This protein binds this small molecule.
Small molecule (SMILES): O=C(Nc1cncc2ccccc12)[C@@H]1CCNc2ccc(Cl)cc21

Sequence of chain 2.A:
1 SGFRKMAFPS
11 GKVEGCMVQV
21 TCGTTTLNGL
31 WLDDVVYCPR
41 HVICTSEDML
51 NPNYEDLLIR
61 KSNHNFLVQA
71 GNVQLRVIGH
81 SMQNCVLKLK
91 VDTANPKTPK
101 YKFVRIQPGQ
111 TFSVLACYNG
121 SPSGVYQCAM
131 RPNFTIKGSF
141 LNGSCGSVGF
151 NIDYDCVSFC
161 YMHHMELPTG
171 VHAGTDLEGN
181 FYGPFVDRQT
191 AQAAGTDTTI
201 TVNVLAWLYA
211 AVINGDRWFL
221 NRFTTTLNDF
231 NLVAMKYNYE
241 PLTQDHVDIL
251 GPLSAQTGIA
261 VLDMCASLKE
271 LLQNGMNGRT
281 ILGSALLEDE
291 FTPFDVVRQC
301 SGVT

Sequence of chain 1.A:
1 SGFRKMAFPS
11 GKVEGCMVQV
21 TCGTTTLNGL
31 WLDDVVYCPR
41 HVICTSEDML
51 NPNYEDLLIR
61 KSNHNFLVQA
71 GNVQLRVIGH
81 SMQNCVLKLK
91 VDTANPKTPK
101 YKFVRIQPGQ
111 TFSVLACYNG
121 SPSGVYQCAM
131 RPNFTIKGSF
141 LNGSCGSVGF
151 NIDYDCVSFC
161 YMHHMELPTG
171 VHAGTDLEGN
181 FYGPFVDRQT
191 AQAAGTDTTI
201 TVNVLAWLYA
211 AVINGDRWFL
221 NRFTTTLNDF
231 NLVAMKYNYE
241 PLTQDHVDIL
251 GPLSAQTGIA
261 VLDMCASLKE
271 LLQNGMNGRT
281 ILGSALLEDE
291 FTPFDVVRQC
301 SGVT

Binding-site contacts:
Ligand atom N2 contacts residue SER144 of chain 2.A at 3.7 Å.
Ligand atom C12 contacts residue ASN142 of chain 2.A at 3.6 Å.
Ligand atom C1 contacts residue ARG188 of chain 2.A at 3.8 Å.
Ligand atom N2 contacts residue GLU166 of chain 2.A at 3.8 Å.
Ligand atom C11 contacts residue ASN142 of chain 2.A at 3.8 Å.
Ligand atom C10 contacts residue PHE140 of chain 2.A at 3.2 Å (hydrophobic).
Ligand atom C18 contacts residue MET165 of chain 2.A at 3.7 Å (hydrophobic).
Ligand atom C9 contacts residue CYS145 of chain 2.A at 3.8 Å (hydrophobic).
Ligand atom C18 contacts residue HIS41 of chain 2.A at 3.5 Å.
Ligand atom CL contacts residue HIS41 of chain 2.A at 3.3 Å.
Ligand atom C15 contacts residue ASN142 of chain 2.A at 3.6 Å.
Ligand atom C contacts residue HIS164 of chain 2.A at 3.8 Å.
Ligand atom C9 contacts residue GLU166 of chain 2.A at 3.9 Å.
Ligand atom CL contacts residue MET165 of chain 2.A at 3.7 Å.
Ligand atom O contacts residue MET165 of chain 2.A at 3.5 Å.
Ligand atom N2 contacts residue HIS163 of chain 2.A at 2.9 Å (h-bond).
Ligand atom O contacts residue GLU166 of chain 2.A at 3.3 Å (salt-bridge).
Ligand atom C11 contacts residue LEU141 of chain 2.A at 3.6 Å (hydrophobic).
Ligand atom C contacts residue MET165 of chain 2.A at 3.5 Å (hydrophobic).
Ligand atom C10 contacts residue GLU166 of chain 2.A at 3.6 Å.
Ligand atom C12 contacts residue GLU166 of chain 2.A at 3.8 Å.
Ligand atom C1 contacts residue MET49 of chain 2.A at 3.3 Å (hydrophobic).
Ligand atom C12 contacts residue LEU141 of chain 2.A at 3.6 Å (hydrophobic).
Ligand atom C3 contacts residue GLN189 of chain 2.A at 3.7 Å.
Ligand atom C10 contacts residue LEU141 of chain 2.A at 3.8 Å (hydrophobic).
Ligand atom N contacts residue GLN189 of chain 2.A at 3.4 Å (h-bond).
Ligand atom C18 contacts residue HIS164 of chain 2.A at 3.3 Å.
Ligand atom C9 contacts residue HIS163 of chain 2.A at 3.2 Å.
Ligand atom C contacts residue MET49 of chain 2.A at 3.5 Å (hydrophobic).
Ligand atom N1 contacts residue CYS145 of chain 2.A at 3.5 Å (h-bond).
Ligand atom N2 contacts residue PHE140 of chain 2.A at 3.5 Å.
Ligand atom CL contacts residue ASP187 of chain 2.A at 3.1 Å.
Ligand atom C2 contacts residue GLN189 of chain 2.A at 3.4 Å.
Ligand atom C12 contacts residue PHE140 of chain 2.A at 3.6 Å (hydrophobic).
Ligand atom C14 contacts residue ASN142 of chain 2.A at 3.6 Å.
Ligand atom C11 contacts residue PHE140 of chain 2.A at 3.8 Å (hydrophobic).
Ligand atom CL contacts residue HIS164 of chain 2.A at 3.7 Å.
Ligand atom C16 contacts residue ASN142 of chain 2.A at 3.9 Å.
Ligand atom C2 contacts residue MET49 of chain 2.A at 3.7 Å (hydrophobic).
Ligand atom C13 contacts residue ASN142 of chain 2.A at 3.6 Å.